Sequence of chain 57.E:
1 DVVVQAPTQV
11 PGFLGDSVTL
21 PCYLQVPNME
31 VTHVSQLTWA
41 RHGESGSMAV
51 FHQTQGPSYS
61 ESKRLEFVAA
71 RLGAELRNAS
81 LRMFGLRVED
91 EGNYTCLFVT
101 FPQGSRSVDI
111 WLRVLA

Binding-site contacts:
Ligand atom O5 contacts residue ASN93 of chain 57.E at 4.1 Å.
Ligand atom O7 contacts residue TRP111 of chain 57.E at 3.6 Å.
Ligand atom N2 contacts residue ASN93 of chain 57.E at 2.5 Å (h-bond).
Ligand atom C5 contacts residue ASN93 of chain 57.E at 4.0 Å.
Ligand atom C3 contacts residue TRP111 of chain 57.E at 3.7 Å (hydrophobic).
Ligand atom C3 contacts residue ASN93 of chain 57.E at 3.1 Å.
Ligand atom O7 contacts residue ASN93 of chain 57.E at 3.9 Å.
Ligand atom C1 contacts residue ASN93 of chain 57.E at 1.4 Å.
Ligand atom C2 contacts residue TRP111 of chain 57.E at 4.1 Å (hydrophobic).
Ligand atom C5 contacts residue TRP111 of chain 57.E at 3.7 Å (hydrophobic).
Ligand atom C7 contacts residue ASN93 of chain 57.E at 3.5 Å.
Ligand atom C7 contacts residue GLY92 of chain 57.E at 4.2 Å.
Ligand atom O4 contacts residue TRP111 of chain 57.E at 3.4 Å.
Ligand atom C2 contacts residue ASN93 of chain 57.E at 1.8 Å.
Ligand atom C1 contacts residue TRP111 of chain 57.E at 3.9 Å (hydrophobic).
Ligand atom C6 contacts residue ASN93 of chain 57.E at 3.1 Å.
Ligand atom C4 contacts residue TRP111 of chain 57.E at 4.0 Å (hydrophobic).
Ligand atom O3 contacts residue ASN93 of chain 57.E at 4.0 Å.
Ligand atom O5 contacts residue TRP111 of chain 57.E at 4.3 Å.
Ligand atom N2 contacts residue GLY92 of chain 57.E at 4.2 Å.
Ligand atom C6 contacts residue HIS42 of chain 57.E at 4.3 Å.
Ligand atom O5 contacts residue ASN93 of chain 57.E at 2.3 Å (h-bond).
Ligand atom C7 contacts residue TRP111 of chain 57.E at 3.8 Å (hydrophobic).
Ligand atom N2 contacts residue TRP111 of chain 57.E at 3.5 Å.
Ligand atom C4 contacts residue ASN93 of chain 57.E at 3.6 Å.
Ligand atom C5 contacts residue ASN93 of chain 57.E at 3.5 Å.
Ligand atom C8 contacts residue TRP111 of chain 57.E at 3.3 Å (hydrophobic).
Ligand atom O3 contacts residue TRP111 of chain 57.E at 4.3 Å.
Ligand atom C8 contacts residue GLU91 of chain 57.E at 3.8 Å.
Ligand atom C8 contacts residue GLY92 of chain 57.E at 3.6 Å.

This small molecule binds to this protein.
Small molecule (SMILES): CC(=O)N[C@H]1[C@H](O[C@H]2[C@H](O)[C@@H](NC(C)=O)CO[C@@H]2CO[C@@H]2O[C@@H](C)[C@@H](O)[C@@H](O)[C@@H]2O)O[C@H](CO)[C@@H](O[C@@H]2O[C@H](CO)[C@@H](O)[C@H](O[C@H]3O[C@H](CO)[C@@H](O)[C@H](O)[C@@H]3O)[C@@H]2O)[C@@H]1O